Sequence of chain 19.A:
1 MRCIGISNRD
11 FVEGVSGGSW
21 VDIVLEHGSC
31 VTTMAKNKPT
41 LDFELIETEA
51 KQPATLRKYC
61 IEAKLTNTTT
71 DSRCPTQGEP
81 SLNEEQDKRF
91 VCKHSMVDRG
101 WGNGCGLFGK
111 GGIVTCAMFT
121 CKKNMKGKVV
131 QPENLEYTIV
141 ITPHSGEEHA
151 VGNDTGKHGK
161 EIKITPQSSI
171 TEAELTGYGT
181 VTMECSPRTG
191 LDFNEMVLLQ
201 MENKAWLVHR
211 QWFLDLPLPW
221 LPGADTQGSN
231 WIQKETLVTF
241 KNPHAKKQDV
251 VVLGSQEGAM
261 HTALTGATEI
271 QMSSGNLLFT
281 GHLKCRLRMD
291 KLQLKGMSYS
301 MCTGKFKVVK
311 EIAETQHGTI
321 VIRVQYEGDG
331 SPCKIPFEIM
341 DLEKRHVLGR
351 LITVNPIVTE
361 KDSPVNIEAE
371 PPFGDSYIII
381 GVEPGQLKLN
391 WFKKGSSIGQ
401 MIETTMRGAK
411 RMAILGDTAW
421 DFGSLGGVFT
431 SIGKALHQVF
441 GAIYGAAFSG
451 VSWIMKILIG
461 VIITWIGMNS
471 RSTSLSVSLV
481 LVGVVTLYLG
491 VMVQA

Binding-site contacts:
Ligand atom N2 contacts residue ASN67 of chain 19.A at 2.9 Å (h-bond).
Ligand atom C5 contacts residue ASN67 of chain 19.A at 3.7 Å.
Ligand atom C8 contacts residue ASN67 of chain 19.A at 4.2 Å.
Ligand atom C3 contacts residue ASN67 of chain 19.A at 3.8 Å.
Ligand atom C1 contacts residue ASN67 of chain 19.A at 1.4 Å.
Ligand atom C7 contacts residue ASN67 of chain 19.A at 3.7 Å.
Ligand atom C4 contacts residue ASN67 of chain 19.A at 4.2 Å.
Ligand atom C2 contacts residue ASN67 of chain 19.A at 2.5 Å.
Ligand atom O7 contacts residue ASN67 of chain 19.A at 4.1 Å.
Ligand atom C8 contacts residue MET118 of chain 19.A at 4.3 Å (hydrophobic).
Ligand atom C8 contacts residue PHE90 of chain 19.A at 3.9 Å (hydrophobic).
Ligand atom O5 contacts residue ASN67 of chain 19.A at 2.4 Å (h-bond).

A small-molecule ligand and the protein it binds are described below.
Small molecule (SMILES): CC(=O)N[C@@H]1[C@@H](O)[C@H](O)[C@@H](CO)O[C@H]1O